Sequence of chain 1.A:
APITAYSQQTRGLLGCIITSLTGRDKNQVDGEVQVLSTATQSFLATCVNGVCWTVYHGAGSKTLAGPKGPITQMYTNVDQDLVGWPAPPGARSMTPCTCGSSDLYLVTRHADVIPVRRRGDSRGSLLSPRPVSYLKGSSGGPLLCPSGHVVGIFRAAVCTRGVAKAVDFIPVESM

Binding-site contacts:
Ligand atom C contacts residue THR13 of chain 1.A at 3.1 Å.
Ligand atom CB contacts residue VAL36 of chain 1.A at 3.4 Å (hydrophobic).
Ligand atom O contacts residue GLN11 of chain 1.A at 2.9 Å (h-bond).
Ligand atom O contacts residue SER40 of chain 1.A at 2.9 Å (h-bond).
Ligand atom O contacts residue ALA8 of chain 1.A at 3.2 Å.
Ligand atom O contacts residue ARG14 of chain 1.A at 3.1 Å (salt-bridge).
Ligand atom CD contacts residue ASP33 of chain 1.A at 3.2 Å.
Ligand atom CA contacts residue THR13 of chain 1.A at 3.4 Å.
Ligand atom O contacts residue ARG14 of chain 1.A at 3.2 Å (salt-bridge).
Ligand atom N contacts residue VAL38 of chain 1.A at 2.9 Å (h-bond).
Ligand atom CA contacts residue THR66 of chain 1.A at 3.2 Å.
Ligand atom O contacts residue LEU67 of chain 1.A at 3.5 Å.
Ligand atom NH1 contacts residue ASP33 of chain 1.A at 3.4 Å (salt-bridge).
Ligand atom O contacts residue LYS65 of chain 1.A at 3.4 Å.
Ligand atom O contacts residue ALA68 of chain 1.A at 2.9 Å (h-bond).
Ligand atom O contacts residue THR7 of chain 1.A at 2.8 Å (h-bond).
Ligand atom O contacts residue VAL38 of chain 1.A at 2.9 Å (h-bond).
Ligand atom CB contacts residue THR66 of chain 1.A at 3.4 Å.
Ligand atom C contacts residue GLN11 of chain 1.A at 3.5 Å.
Ligand atom CA contacts residue VAL36 of chain 1.A at 3.4 Å (hydrophobic).
Ligand atom N contacts residue THR7 of chain 1.A at 2.9 Å (h-bond).
Ligand atom N contacts residue VAL36 of chain 1.A at 2.9 Å (h-bond).
Ligand atom N contacts residue TYR9 of chain 1.A at 2.8 Å (h-bond).
Ligand atom CA contacts residue PRO5 of chain 1.A at 3.3 Å (hydrophobic).
Ligand atom O contacts residue TYR9 of chain 1.A at 2.8 Å (h-bond).
Ligand atom O contacts residue PRO5 of chain 1.A at 3.4 Å (h-bond).
Ligand atom NH2 contacts residue GLN11 of chain 1.A at 3.2 Å (h-bond).
Ligand atom N contacts residue THR66 of chain 1.A at 2.8 Å (h-bond).
Ligand atom N contacts residue SER40 of chain 1.A at 2.8 Å (h-bond).
Ligand atom O contacts residue LEU39 of chain 1.A at 3.5 Å.
Ligand atom O contacts residue SER23 of chain 1.A at 2.7 Å (h-bond).
Ligand atom N contacts residue VAL38 of chain 1.A at 3.4 Å (h-bond).
Ligand atom CA contacts residue GLN11 of chain 1.A at 3.2 Å.
Ligand atom NE contacts residue GLN11 of chain 1.A at 3.3 Å (h-bond).
Ligand atom N contacts residue THR13 of chain 1.A at 3.2 Å (h-bond).
Ligand atom O contacts residue ILE6 of chain 1.A at 3.2 Å.
Ligand atom N contacts residue GLN11 of chain 1.A at 2.9 Å (h-bond).
Ligand atom N contacts residue SER23 of chain 1.A at 2.9 Å (h-bond).
Ligand atom O contacts residue THR13 of chain 1.A at 2.8 Å (h-bond).
Ligand atom OG contacts residue THR66 of chain 1.A at 2.9 Å.

This protein binds this small molecule.
Small molecule (SMILES): CC[C@H](C)[C@H](NC(=O)[C@H](CCCN=C(N)N)NC(=O)CNC(=O)[C@@H](NC(=O)[C@@H](NC(=O)[C@@H](NC(=O)[C@@H](NC(=O)[C@H](CO)NC(=O)CN)C(C)C)C(C)C)[C@@H](C)CC)C(C)C)C(=O)N[C@H](C(=O)N[C@@H](CC(C)C)C(=O)N[C@@H](CO)C(=O)NCC=O)[C@@H](C)CC